Sequence of chain 1.A:
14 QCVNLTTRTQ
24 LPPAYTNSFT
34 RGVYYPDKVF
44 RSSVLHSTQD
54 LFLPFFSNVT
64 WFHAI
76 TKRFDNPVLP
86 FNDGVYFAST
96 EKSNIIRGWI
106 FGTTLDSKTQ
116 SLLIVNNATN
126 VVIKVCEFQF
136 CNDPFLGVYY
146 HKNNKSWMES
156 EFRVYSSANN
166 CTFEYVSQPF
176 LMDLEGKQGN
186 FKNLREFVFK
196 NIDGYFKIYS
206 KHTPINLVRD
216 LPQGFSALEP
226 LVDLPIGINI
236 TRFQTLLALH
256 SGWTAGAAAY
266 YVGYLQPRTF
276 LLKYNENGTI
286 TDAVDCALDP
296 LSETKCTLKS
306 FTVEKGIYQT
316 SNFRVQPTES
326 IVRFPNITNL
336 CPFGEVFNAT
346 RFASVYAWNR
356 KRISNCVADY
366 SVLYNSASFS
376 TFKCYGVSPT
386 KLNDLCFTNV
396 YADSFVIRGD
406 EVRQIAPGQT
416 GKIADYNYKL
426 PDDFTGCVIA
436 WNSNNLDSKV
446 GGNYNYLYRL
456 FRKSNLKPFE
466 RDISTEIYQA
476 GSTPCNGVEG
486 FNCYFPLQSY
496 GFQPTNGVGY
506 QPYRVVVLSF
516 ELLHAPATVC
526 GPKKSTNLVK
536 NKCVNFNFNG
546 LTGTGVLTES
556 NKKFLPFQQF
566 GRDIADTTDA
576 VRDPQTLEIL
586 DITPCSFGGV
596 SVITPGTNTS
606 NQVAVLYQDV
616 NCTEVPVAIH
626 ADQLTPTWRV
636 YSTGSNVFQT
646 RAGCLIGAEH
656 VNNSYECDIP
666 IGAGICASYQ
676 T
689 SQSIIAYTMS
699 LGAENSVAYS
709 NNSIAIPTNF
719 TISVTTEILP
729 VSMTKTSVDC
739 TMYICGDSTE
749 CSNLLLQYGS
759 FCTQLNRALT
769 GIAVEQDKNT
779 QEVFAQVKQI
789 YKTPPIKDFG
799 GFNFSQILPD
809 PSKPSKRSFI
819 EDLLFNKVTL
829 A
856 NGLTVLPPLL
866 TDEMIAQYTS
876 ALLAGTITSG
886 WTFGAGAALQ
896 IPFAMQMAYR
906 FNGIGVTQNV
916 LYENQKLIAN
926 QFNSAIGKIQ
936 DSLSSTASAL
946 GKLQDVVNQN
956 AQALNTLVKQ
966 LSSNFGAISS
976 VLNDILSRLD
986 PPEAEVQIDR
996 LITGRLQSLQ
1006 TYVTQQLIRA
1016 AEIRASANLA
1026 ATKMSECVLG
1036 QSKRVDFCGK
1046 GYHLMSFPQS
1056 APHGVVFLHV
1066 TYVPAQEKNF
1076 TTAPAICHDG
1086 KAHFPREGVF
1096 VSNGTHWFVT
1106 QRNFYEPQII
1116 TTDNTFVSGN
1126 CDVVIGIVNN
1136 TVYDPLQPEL

A small-molecule ligand and the protein it binds are described below.
Small molecule (SMILES): CC(=O)N[C@@H]1[C@@H](O)[C@H](O)[C@@H](CO)O[C@H]1O

Binding-site contacts:
Ligand atom O6 contacts residue ASN343 of chain 1.A at 4.3 Å.
Ligand atom C4 contacts residue ASN343 of chain 1.A at 4.1 Å.
Ligand atom O5 contacts residue ASN343 of chain 1.A at 2.1 Å (h-bond).
Ligand atom C4 contacts residue SER371 of chain 1.A at 4.3 Å.
Ligand atom C6 contacts residue ASN343 of chain 1.A at 4.4 Å.
Ligand atom C3 contacts residue SER371 of chain 1.A at 3.9 Å.
Ligand atom O7 contacts residue ASN343 of chain 1.A at 4.5 Å.
Ligand atom C2 contacts residue ASN343 of chain 1.A at 2.5 Å.
Ligand atom C1 contacts residue ASN343 of chain 1.A at 1.4 Å.
Ligand atom O3 contacts residue SER371 of chain 1.A at 4.1 Å.
Ligand atom C8 contacts residue VAL367 of chain 1.A at 4.5 Å (hydrophobic).
Ligand atom N2 contacts residue ASN343 of chain 1.A at 3.2 Å (h-bond).
Ligand atom C7 contacts residue ASN343 of chain 1.A at 4.2 Å.
Ligand atom C5 contacts residue ASN343 of chain 1.A at 3.5 Å.
Ligand atom C3 contacts residue ASN343 of chain 1.A at 3.8 Å.
Ligand atom O4 contacts residue SER371 of chain 1.A at 3.8 Å.